This protein binds this small molecule.
Small molecule (SMILES): Oc1ccc(-c2nnn[nH]2)c2cccnc12

Sequence of chain 1.A:
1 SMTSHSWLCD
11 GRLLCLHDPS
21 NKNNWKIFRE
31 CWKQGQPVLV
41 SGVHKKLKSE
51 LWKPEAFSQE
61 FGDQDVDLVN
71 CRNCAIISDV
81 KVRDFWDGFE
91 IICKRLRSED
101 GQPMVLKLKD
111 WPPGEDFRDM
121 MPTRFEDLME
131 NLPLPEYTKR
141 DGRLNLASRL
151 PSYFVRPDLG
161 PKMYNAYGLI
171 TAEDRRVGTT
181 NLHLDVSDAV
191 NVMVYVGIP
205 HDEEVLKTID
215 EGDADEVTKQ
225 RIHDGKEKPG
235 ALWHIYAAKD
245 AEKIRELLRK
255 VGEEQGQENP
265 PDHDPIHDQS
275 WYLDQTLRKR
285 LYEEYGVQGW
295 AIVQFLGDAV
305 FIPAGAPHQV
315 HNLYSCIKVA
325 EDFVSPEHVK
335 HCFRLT

Binding-site contacts:
Ligand atom N4 contacts residue MN1 of chain 1.F at 2.3 Å.
Ligand atom C9 contacts residue TRP237 of chain 1.A at 3.5 Å (hydrophobic).
Ligand atom N contacts residue ASN191 of chain 1.A at 3.4 Å (h-bond).
Ligand atom N1 contacts residue TYR164 of chain 1.A at 3.6 Å.
Ligand atom C8 contacts residue MN1 of chain 1.F at 3.4 Å.
Ligand atom C contacts residue HIS312 of chain 1.A at 3.6 Å.
Ligand atom C2 contacts residue MN1 of chain 1.F at 3.0 Å.
Ligand atom N2 contacts residue LYS322 of chain 1.A at 3.2 Å (salt-bridge).
Ligand atom N2 contacts residue THR179 of chain 1.A at 4.0 Å.
Ligand atom N contacts residue TYR164 of chain 1.A at 3.5 Å.
Ligand atom O contacts residue MN1 of chain 1.F at 2.1 Å.
Ligand atom N4 contacts residue HIS183 of chain 1.A at 3.4 Å (h-bond).
Ligand atom C4 contacts residue TYR164 of chain 1.A at 3.7 Å (hydrophobic).
Ligand atom C1 contacts residue HIS183 of chain 1.A at 3.7 Å.
Ligand atom C6 contacts residue THR180 of chain 1.A at 3.5 Å.
Ligand atom C3 contacts residue THR180 of chain 1.A at 3.8 Å.
Ligand atom C3 contacts residue TYR164 of chain 1.A at 3.6 Å (hydrophobic).
Ligand atom C7 contacts residue EDO1 of chain 1.D at 3.9 Å.
Ligand atom C5 contacts residue THR180 of chain 1.A at 3.7 Å.
Ligand atom C4 contacts residue THR180 of chain 1.A at 3.9 Å.
Ligand atom C1 contacts residue MN1 of chain 1.F at 2.9 Å.
Ligand atom N2 contacts residue THR180 of chain 1.A at 3.8 Å.
Ligand atom N2 contacts residue TYR164 of chain 1.A at 3.7 Å.
Ligand atom C9 contacts residue VAL314 of chain 1.A at 3.6 Å (hydrophobic).
Ligand atom C contacts residue TRP237 of chain 1.A at 3.8 Å (hydrophobic).
Ligand atom O contacts residue HIS312 of chain 1.A at 2.9 Å (h-bond).
Ligand atom C1 contacts residue HIS312 of chain 1.A at 3.5 Å.
Ligand atom N3 contacts residue TYR164 of chain 1.A at 4.0 Å.
Ligand atom N1 contacts residue LYS322 of chain 1.A at 2.6 Å (salt-bridge).
Ligand atom N4 contacts residue TYR164 of chain 1.A at 3.9 Å.
Ligand atom C5 contacts residue TYR164 of chain 1.A at 3.5 Å (hydrophobic).
Ligand atom C7 contacts residue TYR164 of chain 1.A at 3.5 Å (hydrophobic).
Ligand atom O contacts residue HIS183 of chain 1.A at 3.2 Å (h-bond).
Ligand atom C8 contacts residue TYR164 of chain 1.A at 3.7 Å (hydrophobic).
Ligand atom O contacts residue ASP185 of chain 1.A at 3.0 Å (salt-bridge).
Ligand atom C9 contacts residue ASN191 of chain 1.A at 3.7 Å.
Ligand atom C6 contacts residue TYR164 of chain 1.A at 3.5 Å (hydrophobic).
Ligand atom C2 contacts residue HIS183 of chain 1.A at 3.8 Å.
Ligand atom N3 contacts residue THR180 of chain 1.A at 2.9 Å (h-bond).
Ligand atom N contacts residue LYS322 of chain 1.A at 3.5 Å.